Sequence of chain 1.A:
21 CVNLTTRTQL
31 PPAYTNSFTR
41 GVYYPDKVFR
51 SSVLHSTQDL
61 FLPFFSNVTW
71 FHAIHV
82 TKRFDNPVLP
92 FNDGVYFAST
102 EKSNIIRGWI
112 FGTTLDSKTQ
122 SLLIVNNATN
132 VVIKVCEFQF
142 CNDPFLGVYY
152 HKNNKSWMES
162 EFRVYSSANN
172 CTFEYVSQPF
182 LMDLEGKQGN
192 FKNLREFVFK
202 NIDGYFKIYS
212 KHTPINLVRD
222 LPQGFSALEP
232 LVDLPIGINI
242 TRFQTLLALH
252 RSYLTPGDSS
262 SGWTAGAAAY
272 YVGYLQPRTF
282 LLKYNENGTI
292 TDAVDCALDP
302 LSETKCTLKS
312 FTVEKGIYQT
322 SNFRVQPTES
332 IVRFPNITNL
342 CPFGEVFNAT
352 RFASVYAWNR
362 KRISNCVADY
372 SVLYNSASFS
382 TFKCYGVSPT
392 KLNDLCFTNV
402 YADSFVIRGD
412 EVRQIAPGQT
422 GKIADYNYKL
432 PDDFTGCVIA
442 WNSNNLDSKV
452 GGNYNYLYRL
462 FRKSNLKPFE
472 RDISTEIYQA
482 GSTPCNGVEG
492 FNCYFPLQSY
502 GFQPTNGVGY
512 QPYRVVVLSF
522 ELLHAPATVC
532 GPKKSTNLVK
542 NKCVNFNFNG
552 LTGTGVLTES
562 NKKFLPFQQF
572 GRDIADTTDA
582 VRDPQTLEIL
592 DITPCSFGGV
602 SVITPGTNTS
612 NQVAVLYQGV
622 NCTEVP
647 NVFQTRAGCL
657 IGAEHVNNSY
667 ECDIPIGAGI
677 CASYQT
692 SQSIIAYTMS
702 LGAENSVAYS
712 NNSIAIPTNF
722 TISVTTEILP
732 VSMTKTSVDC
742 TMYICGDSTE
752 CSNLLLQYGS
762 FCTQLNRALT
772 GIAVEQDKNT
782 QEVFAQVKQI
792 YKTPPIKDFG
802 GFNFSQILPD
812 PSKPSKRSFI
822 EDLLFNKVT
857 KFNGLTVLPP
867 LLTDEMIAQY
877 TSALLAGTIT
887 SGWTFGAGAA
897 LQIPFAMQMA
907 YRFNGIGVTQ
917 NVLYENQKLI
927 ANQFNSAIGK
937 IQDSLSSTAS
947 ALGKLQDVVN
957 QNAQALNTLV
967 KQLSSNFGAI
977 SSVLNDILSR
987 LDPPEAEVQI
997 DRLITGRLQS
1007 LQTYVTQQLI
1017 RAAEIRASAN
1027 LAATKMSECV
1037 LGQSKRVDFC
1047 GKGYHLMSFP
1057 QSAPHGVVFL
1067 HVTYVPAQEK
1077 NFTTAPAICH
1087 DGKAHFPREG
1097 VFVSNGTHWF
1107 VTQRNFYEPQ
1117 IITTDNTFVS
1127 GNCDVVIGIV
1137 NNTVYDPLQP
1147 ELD

This small molecule binds to this protein.
Small molecule (SMILES): CC(=O)N[C@H]1[C@H](O[C@H]2[C@H](O)[C@@H](NC(C)=O)CO[C@@H]2CO)O[C@H](CO)[C@@H](O)[C@@H]1O

Binding-site contacts:
Ligand atom C1 contacts residue ASN720 of chain 1.A at 1.4 Å.
Ligand atom C6 contacts residue LEU925 of chain 1.A at 4.4 Å (hydrophobic).
Ligand atom C3 contacts residue ASN720 of chain 1.A at 3.8 Å.
Ligand atom C8 contacts residue LEU925 of chain 1.A at 3.7 Å (hydrophobic).
Ligand atom C5 contacts residue ASN720 of chain 1.A at 3.6 Å.
Ligand atom C4 contacts residue LEU925 of chain 1.A at 4.4 Å (hydrophobic).
Ligand atom O4 contacts residue LEU925 of chain 1.A at 3.9 Å.
Ligand atom C5 contacts residue LEU925 of chain 1.A at 3.8 Å (hydrophobic).
Ligand atom O5 contacts residue ASN720 of chain 1.A at 2.3 Å (h-bond).
Ligand atom O7 contacts residue ASN720 of chain 1.A at 4.0 Å.
Ligand atom C3 contacts residue LEU925 of chain 1.A at 4.2 Å (hydrophobic).
Ligand atom C1 contacts residue LEU925 of chain 1.A at 4.3 Å (hydrophobic).
Ligand atom C2 contacts residue ASN720 of chain 1.A at 2.4 Å.
Ligand atom N2 contacts residue ASN720 of chain 1.A at 2.7 Å (h-bond).
Ligand atom N2 contacts residue LEU925 of chain 1.A at 4.3 Å.
Ligand atom C4 contacts residue ASN720 of chain 1.A at 4.1 Å.
Ligand atom C6 contacts residue GLN929 of chain 1.A at 4.3 Å.
Ligand atom C7 contacts residue ASN720 of chain 1.A at 3.4 Å.
Ligand atom C8 contacts residue ASN720 of chain 1.A at 4.1 Å.
Ligand atom C8 contacts residue ASN922 of chain 1.A at 4.3 Å.